Binding-site contacts:
Ligand atom C6 contacts residue TRP143 of chain 1.M at 3.2 Å (hydrophobic).
Ligand atom C10 contacts residue MET114 of chain 1.N at 3.6 Å (hydrophobic).
Ligand atom N1 contacts residue THR144 of chain 1.M at 3.4 Å.
Ligand atom C9 contacts residue TRP143 of chain 1.M at 3.4 Å (hydrophobic).
Ligand atom C9 contacts residue TYR192 of chain 1.M at 3.6 Å (hydrophobic).
Ligand atom N3 contacts residue TYR89 of chain 1.M at 2.6 Å (h-bond).
Ligand atom N2 contacts residue TRP143 of chain 1.M at 3.4 Å (h-bond).
Ligand atom C3 contacts residue MET114 of chain 1.N at 3.7 Å (hydrophobic).
Ligand atom C8 contacts residue TYR185 of chain 1.M at 3.7 Å (hydrophobic).
Ligand atom C3 contacts residue CYS188 of chain 1.M at 3.9 Å (hydrophobic).
Ligand atom C10 contacts residue TRP143 of chain 1.M at 4.0 Å (hydrophobic).
Ligand atom N1 contacts residue TRP143 of chain 1.M at 3.8 Å.
Ligand atom C3 contacts residue TRP143 of chain 1.M at 4.0 Å (hydrophobic).
Ligand atom N3 contacts residue SER142 of chain 1.M at 3.9 Å.
Ligand atom C1 contacts residue THR144 of chain 1.M at 4.1 Å.
Ligand atom C3 contacts residue LEU112 of chain 1.N at 3.9 Å (hydrophobic).
Ligand atom C8 contacts residue TYR89 of chain 1.M at 3.4 Å (hydrophobic).
Ligand atom N1 contacts residue MET114 of chain 1.N at 3.7 Å.
Ligand atom C7 contacts residue TRP53 of chain 1.N at 3.8 Å (hydrophobic).
Ligand atom C7 contacts residue TYR89 of chain 1.M at 3.4 Å (hydrophobic).
Ligand atom BR1 contacts residue ARG104 of chain 1.N at 3.5 Å.
Ligand atom BR1 contacts residue LEU112 of chain 1.N at 3.2 Å.
Ligand atom N2 contacts residue MET114 of chain 1.N at 3.2 Å.
Ligand atom C4 contacts residue LEU112 of chain 1.N at 3.3 Å (hydrophobic).
Ligand atom C1 contacts residue TRP143 of chain 1.M at 3.4 Å (hydrophobic).
Ligand atom C10 contacts residue CYS187 of chain 1.M at 4.0 Å (hydrophobic).
Ligand atom C6 contacts residue MET114 of chain 1.N at 4.2 Å (hydrophobic).
Ligand atom BR1 contacts residue TYR113 of chain 1.N at 4.1 Å.
Ligand atom BR1 contacts residue ALA103 of chain 1.N at 3.9 Å.
Ligand atom C8 contacts residue TYR192 of chain 1.M at 3.5 Å (hydrophobic).
Ligand atom C2 contacts residue TRP143 of chain 1.M at 3.4 Å (hydrophobic).
Ligand atom BR1 contacts residue LEU102 of chain 1.N at 3.8 Å.
Ligand atom C2 contacts residue MET114 of chain 1.N at 3.3 Å (hydrophobic).
Ligand atom C7 contacts residue TRP143 of chain 1.M at 3.6 Å (hydrophobic).
Ligand atom C5 contacts residue THR144 of chain 1.M at 3.5 Å.
Ligand atom C5 contacts residue LEU112 of chain 1.N at 4.0 Å (hydrophobic).
Ligand atom C8 contacts residue TRP143 of chain 1.M at 3.5 Å (hydrophobic).
Ligand atom BR1 contacts residue THR144 of chain 1.M at 3.7 Å.
Ligand atom N3 contacts residue TRP143 of chain 1.M at 2.9 Å (h-bond).
Ligand atom C1 contacts residue MET114 of chain 1.N at 3.4 Å (hydrophobic).

Sequence of chain 1.N:
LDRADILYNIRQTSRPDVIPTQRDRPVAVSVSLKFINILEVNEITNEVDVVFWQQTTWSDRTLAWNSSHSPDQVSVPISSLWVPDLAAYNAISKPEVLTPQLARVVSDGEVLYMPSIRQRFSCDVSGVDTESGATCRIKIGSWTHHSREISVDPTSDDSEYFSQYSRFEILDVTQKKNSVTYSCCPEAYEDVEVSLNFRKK

Sequence of chain 1.M:
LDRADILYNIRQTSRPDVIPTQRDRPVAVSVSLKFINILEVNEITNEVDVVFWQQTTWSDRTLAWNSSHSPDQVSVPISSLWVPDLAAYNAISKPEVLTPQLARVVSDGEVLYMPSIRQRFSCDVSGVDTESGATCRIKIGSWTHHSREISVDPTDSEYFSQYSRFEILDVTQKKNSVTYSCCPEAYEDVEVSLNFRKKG

This small molecule binds to this protein.
Small molecule (SMILES): Brc1ccc(N2CCCNCC2)cn1